This small molecule binds to this protein.
Small molecule (SMILES): O=[N+]([O-])c1ccc(O)c(O)c1

Sequence of chain 12.B:
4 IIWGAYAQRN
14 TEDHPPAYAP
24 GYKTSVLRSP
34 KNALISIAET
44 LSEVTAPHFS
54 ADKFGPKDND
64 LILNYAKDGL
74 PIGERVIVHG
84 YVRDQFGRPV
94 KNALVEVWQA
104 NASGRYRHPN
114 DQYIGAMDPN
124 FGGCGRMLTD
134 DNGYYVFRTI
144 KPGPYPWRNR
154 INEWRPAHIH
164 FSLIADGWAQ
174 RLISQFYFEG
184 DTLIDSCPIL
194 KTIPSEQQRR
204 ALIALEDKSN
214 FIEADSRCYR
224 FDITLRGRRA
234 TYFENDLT

Sequence of chain 12.A:
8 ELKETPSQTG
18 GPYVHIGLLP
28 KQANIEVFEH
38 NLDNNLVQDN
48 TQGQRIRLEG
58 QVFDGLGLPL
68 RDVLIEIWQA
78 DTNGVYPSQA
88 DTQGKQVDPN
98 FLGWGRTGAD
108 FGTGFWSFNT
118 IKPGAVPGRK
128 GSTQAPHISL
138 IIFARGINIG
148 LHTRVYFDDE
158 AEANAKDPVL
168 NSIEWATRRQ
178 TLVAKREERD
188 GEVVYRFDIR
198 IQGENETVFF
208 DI

Binding-site contacts:
Ligand atom O8 contacts residue HIS163 of chain 12.B at 2.7 Å.
Ligand atom O10 contacts residue THR16 of chain 12.A at 3.6 Å.
Ligand atom C1 contacts residue HIS161 of chain 12.B at 4.0 Å.
Ligand atom C1 contacts residue FE1 of chain 12.C at 2.8 Å.
Ligand atom C3 contacts residue GLY18 of chain 12.A at 3.7 Å.
Ligand atom O10 contacts residue ILE192 of chain 12.B at 3.5 Å.
Ligand atom C5 contacts residue PRO19 of chain 12.A at 3.5 Å (hydrophobic).
Ligand atom O8 contacts residue GLN178 of chain 12.B at 3.8 Å.
Ligand atom O7 contacts residue TYR148 of chain 12.B at 3.9 Å.
Ligand atom C6 contacts residue ARG158 of chain 12.B at 3.9 Å.
Ligand atom O7 contacts residue TYR109 of chain 12.B at 3.0 Å (h-bond).
Ligand atom C2 contacts residue HIS163 of chain 12.B at 3.9 Å.
Ligand atom O7 contacts residue HIS161 of chain 12.B at 3.1 Å (h-bond).
Ligand atom C5 contacts residue TRP150 of chain 12.B at 4.0 Å (hydrophobic).
Ligand atom O7 contacts residue FE1 of chain 12.C at 2.1 Å.
Ligand atom C2 contacts residue HIS161 of chain 12.B at 4.0 Å.
Ligand atom C6 contacts residue TYR148 of chain 12.B at 3.8 Å (hydrophobic).
Ligand atom O11 contacts residue TRP150 of chain 12.B at 3.4 Å.
Ligand atom O10 contacts residue TYR25 of chain 12.B at 2.4 Å (h-bond).
Ligand atom O11 contacts residue TYR25 of chain 12.B at 3.8 Å.
Ligand atom O10 contacts residue PRO19 of chain 12.A at 4.0 Å.
Ligand atom O8 contacts residue HIS161 of chain 12.B at 3.1 Å (h-bond).
Ligand atom N9 contacts residue TYR25 of chain 12.B at 3.5 Å (h-bond).
Ligand atom O11 contacts residue PRO19 of chain 12.A at 3.9 Å.
Ligand atom C4 contacts residue ILE192 of chain 12.B at 3.9 Å (hydrophobic).
Ligand atom C3 contacts residue ILE192 of chain 12.B at 3.8 Å (hydrophobic).
Ligand atom O8 contacts residue FE1 of chain 12.C at 2.2 Å.
Ligand atom O10 contacts residue ARG142 of chain 12.A at 3.9 Å.
Ligand atom C4 contacts residue PRO19 of chain 12.A at 3.3 Å (hydrophobic).
Ligand atom N9 contacts residue PRO19 of chain 12.A at 3.5 Å.
Ligand atom O7 contacts residue ARG158 of chain 12.B at 3.8 Å.
Ligand atom C2 contacts residue ARG158 of chain 12.B at 3.2 Å.
Ligand atom N9 contacts residue ILE192 of chain 12.B at 3.8 Å.
Ligand atom C3 contacts residue ARG158 of chain 12.B at 3.8 Å.
Ligand atom O11 contacts residue ARG142 of chain 12.A at 3.7 Å.
Ligand atom C3 contacts residue PRO19 of chain 12.A at 3.6 Å (hydrophobic).
Ligand atom N9 contacts residue TRP150 of chain 12.B at 4.0 Å.
Ligand atom C2 contacts residue FE1 of chain 12.C at 2.8 Å.
Ligand atom O8 contacts residue ARG158 of chain 12.B at 2.9 Å (salt-bridge).
Ligand atom C1 contacts residue ARG158 of chain 12.B at 3.7 Å.